Sequence of chain 1.C:
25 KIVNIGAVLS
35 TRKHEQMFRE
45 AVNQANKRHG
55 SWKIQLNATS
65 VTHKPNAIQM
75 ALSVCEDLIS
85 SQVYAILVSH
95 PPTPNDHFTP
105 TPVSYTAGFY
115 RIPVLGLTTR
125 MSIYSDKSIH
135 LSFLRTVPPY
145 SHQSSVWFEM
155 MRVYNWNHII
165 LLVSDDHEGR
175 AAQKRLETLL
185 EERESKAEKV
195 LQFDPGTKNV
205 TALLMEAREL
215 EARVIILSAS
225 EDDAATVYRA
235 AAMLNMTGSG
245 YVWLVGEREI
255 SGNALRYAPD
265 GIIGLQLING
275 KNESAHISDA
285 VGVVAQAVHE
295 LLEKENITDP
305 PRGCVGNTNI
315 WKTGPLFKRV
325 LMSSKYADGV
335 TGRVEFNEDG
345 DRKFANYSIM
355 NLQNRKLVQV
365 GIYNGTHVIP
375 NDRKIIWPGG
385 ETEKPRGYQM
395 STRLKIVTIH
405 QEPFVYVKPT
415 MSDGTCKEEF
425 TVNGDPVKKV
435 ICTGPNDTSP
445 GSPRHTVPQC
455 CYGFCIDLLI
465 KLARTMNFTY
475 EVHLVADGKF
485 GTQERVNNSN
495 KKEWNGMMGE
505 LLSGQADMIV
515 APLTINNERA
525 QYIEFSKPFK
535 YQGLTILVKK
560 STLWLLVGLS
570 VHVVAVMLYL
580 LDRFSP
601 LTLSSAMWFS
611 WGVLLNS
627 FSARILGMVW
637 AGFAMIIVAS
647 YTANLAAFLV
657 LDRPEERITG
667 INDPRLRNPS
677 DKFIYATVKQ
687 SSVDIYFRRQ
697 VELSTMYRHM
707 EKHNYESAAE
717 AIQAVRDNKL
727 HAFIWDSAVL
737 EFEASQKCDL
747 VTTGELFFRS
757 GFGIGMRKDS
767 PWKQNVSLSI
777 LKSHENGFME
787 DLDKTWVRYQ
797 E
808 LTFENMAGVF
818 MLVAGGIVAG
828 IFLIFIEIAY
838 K

This small molecule binds to this protein.
Small molecule (SMILES): CC(=O)N[C@@H]1[C@@H](O)[C@H](O)[C@@H](CO)O[C@H]1O

Binding-site contacts:
Ligand atom C7 contacts residue ASN471 of chain 1.C at 3.2 Å.
Ligand atom C4 contacts residue ASN471 of chain 1.C at 4.2 Å.
Ligand atom C5 contacts residue ASN471 of chain 1.C at 3.7 Å.
Ligand atom C3 contacts residue ASN471 of chain 1.C at 3.8 Å.
Ligand atom C8 contacts residue ASN471 of chain 1.C at 3.6 Å.
Ligand atom C1 contacts residue ASN471 of chain 1.C at 1.4 Å.
Ligand atom O5 contacts residue ASN471 of chain 1.C at 2.4 Å (h-bond).
Ligand atom O7 contacts residue ASN471 of chain 1.C at 3.5 Å (h-bond).
Ligand atom C2 contacts residue ASN471 of chain 1.C at 2.5 Å.
Ligand atom N2 contacts residue ASN471 of chain 1.C at 2.9 Å (h-bond).